Binding-site contacts:
Ligand atom C1 contacts residue ASN230 of chain 1.A at 1.5 Å.
Ligand atom C4 contacts residue ASN230 of chain 1.A at 4.2 Å.
Ligand atom C3 contacts residue ASN230 of chain 1.A at 3.9 Å.
Ligand atom C8 contacts residue ARG168 of chain 1.A at 3.7 Å.
Ligand atom O7 contacts residue ASN230 of chain 1.A at 2.9 Å (h-bond).
Ligand atom C8 contacts residue ASN230 of chain 1.A at 4.4 Å.
Ligand atom O5 contacts residue ASN230 of chain 1.A at 2.3 Å (h-bond).
Ligand atom C2 contacts residue ASN230 of chain 1.A at 2.6 Å.
Ligand atom C7 contacts residue ASN230 of chain 1.A at 3.2 Å.
Ligand atom C5 contacts residue ASN230 of chain 1.A at 3.6 Å.
Ligand atom N2 contacts residue ASN230 of chain 1.A at 3.1 Å (h-bond).

A protein and the small-molecule ligand that binds it are described below.
Small molecule (SMILES): CC(=O)N[C@@H]1[C@@H](O)[C@H](O)[C@@H](CO)O[C@H]1O

Sequence of chain 1.A:
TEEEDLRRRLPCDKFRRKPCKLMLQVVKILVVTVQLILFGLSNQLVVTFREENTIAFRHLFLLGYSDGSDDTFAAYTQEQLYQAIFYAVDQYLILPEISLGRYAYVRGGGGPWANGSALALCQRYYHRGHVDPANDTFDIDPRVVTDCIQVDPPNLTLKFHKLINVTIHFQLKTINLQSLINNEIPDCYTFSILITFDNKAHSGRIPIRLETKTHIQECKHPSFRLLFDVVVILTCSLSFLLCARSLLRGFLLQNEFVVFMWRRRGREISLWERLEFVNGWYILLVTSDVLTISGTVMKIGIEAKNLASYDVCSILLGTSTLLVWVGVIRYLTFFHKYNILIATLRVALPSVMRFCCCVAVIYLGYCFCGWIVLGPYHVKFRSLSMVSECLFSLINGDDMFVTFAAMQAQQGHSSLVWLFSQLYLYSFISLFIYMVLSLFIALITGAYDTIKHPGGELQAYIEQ